A protein and the small-molecule ligand that binds it are described below.
Small molecule (SMILES): CC(=O)N[C@H]1[C@H](O[C@H]2[C@H](O)[C@@H](NC(C)=O)CO[C@@H]2CO)O[C@H](CO)[C@@H](O[C@@H]2O[C@H](CO[C@H]3O[C@H](CO)[C@@H](O)[C@H](O)[C@@H]3O)[C@@H](O)[C@H](O[C@H]3O[C@H](CO)[C@@H](O)[C@H](O)[C@@H]3O[C@H]3O[C@H](CO)[C@@H](O)[C@H](O)[C@@H]3O)[C@@H]2O)[C@@H]1O

Sequence of chain 1.A:
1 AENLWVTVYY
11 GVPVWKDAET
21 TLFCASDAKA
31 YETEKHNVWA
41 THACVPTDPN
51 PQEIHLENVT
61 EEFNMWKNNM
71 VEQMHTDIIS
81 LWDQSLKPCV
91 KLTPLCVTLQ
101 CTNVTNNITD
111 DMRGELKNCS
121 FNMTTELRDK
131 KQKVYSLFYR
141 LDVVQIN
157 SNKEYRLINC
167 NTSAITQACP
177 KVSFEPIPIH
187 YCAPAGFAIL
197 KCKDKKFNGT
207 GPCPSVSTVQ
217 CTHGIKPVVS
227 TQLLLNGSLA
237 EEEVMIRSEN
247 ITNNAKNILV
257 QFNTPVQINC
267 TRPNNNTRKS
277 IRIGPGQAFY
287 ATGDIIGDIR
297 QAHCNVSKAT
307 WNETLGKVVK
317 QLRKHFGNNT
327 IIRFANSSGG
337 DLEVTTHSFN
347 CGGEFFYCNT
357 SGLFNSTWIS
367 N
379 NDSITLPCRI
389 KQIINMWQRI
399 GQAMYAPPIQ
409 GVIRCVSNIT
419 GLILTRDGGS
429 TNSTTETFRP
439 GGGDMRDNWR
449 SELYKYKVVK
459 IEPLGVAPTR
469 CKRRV

Binding-site contacts:
Ligand atom C4 contacts residue GLU181 of chain 1.A at 4.0 Å.
Ligand atom N2 contacts residue ASN232 of chain 1.A at 2.9 Å (h-bond).
Ligand atom O6 contacts residue CYS347 of chain 1.A at 3.8 Å.
Ligand atom O3 contacts residue GLU181 of chain 1.A at 3.6 Å.
Ligand atom C5 contacts residue ASN232 of chain 1.A at 3.7 Å.
Ligand atom C1 contacts residue ASN232 of chain 1.A at 1.4 Å.
Ligand atom O7 contacts residue ASN346 of chain 1.A at 3.9 Å.
Ligand atom C5 contacts residue NAG1 of chain 1.N at 4.0 Å.
Ligand atom O6 contacts residue GLY348 of chain 1.A at 2.8 Å (h-bond).
Ligand atom C5 contacts residue GLU181 of chain 1.A at 3.6 Å.
Ligand atom C3 contacts residue ASN232 of chain 1.A at 3.8 Å.
Ligand atom C4 contacts residue VAL414 of chain 1.A at 3.9 Å (hydrophobic).
Ligand atom C2 contacts residue SER415 of chain 1.A at 3.5 Å.
Ligand atom O3 contacts residue LYS35 of chain 1.A at 3.6 Å.
Ligand atom C6 contacts residue SER179 of chain 1.A at 3.7 Å.
Ligand atom C7 contacts residue ASN232 of chain 1.A at 3.7 Å.
Ligand atom O7 contacts residue ASN232 of chain 1.A at 4.0 Å.
Ligand atom C7 contacts residue SER415 of chain 1.A at 3.8 Å.
Ligand atom C8 contacts residue LEU231 of chain 1.A at 4.0 Å (hydrophobic).
Ligand atom C1 contacts residue GLU181 of chain 1.A at 3.6 Å.
Ligand atom C8 contacts residue SER415 of chain 1.A at 4.0 Å.
Ligand atom O3 contacts residue GLN408 of chain 1.A at 2.8 Å (h-bond).
Ligand atom C7 contacts residue ASN346 of chain 1.A at 3.8 Å.
Ligand atom O5 contacts residue NAG1 of chain 1.N at 3.4 Å (h-bond).
Ligand atom C8 contacts residue ASN346 of chain 1.A at 3.3 Å.
Ligand atom O4 contacts residue VAL414 of chain 1.A at 3.8 Å.
Ligand atom C3 contacts residue SER415 of chain 1.A at 3.6 Å.
Ligand atom O5 contacts residue GLU181 of chain 1.A at 3.9 Å.
Ligand atom O6 contacts residue SER179 of chain 1.A at 3.2 Å.
Ligand atom C2 contacts residue ASN232 of chain 1.A at 2.5 Å.
Ligand atom C6 contacts residue NAG1 of chain 1.N at 3.7 Å.
Ligand atom C1 contacts residue SER415 of chain 1.A at 3.6 Å.
Ligand atom C6 contacts residue GLY348 of chain 1.A at 4.0 Å.
Ligand atom O5 contacts residue ASN232 of chain 1.A at 2.4 Å (h-bond).
Ligand atom N2 contacts residue SER415 of chain 1.A at 2.8 Å (h-bond).
Ligand atom C3 contacts residue VAL414 of chain 1.A at 3.9 Å (hydrophobic).
Ligand atom O4 contacts residue LYS35 of chain 1.A at 3.3 Å.
Ligand atom O7 contacts residue PRO182 of chain 1.A at 3.6 Å.
Ligand atom O6 contacts residue GLU181 of chain 1.A at 3.4 Å (salt-bridge).
Ligand atom C5 contacts residue VAL414 of chain 1.A at 3.4 Å (hydrophobic).